Sequence of chain 1.A:
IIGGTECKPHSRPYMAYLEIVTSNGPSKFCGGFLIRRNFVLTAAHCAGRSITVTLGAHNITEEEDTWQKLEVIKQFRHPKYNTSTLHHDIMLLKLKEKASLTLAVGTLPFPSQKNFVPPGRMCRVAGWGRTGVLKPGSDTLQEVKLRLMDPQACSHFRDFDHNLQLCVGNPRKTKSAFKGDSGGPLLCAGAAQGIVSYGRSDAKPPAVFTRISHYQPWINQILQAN

Binding-site contacts:
Ligand atom C2 contacts residue ASN59 of chain 1.A at 2.5 Å.
Ligand atom O5 contacts residue ASN59 of chain 1.A at 2.4 Å (h-bond).
Ligand atom C4 contacts residue ASN59 of chain 1.A at 4.2 Å.
Ligand atom C1 contacts residue ASN59 of chain 1.A at 1.4 Å.
Ligand atom C5 contacts residue GLU62 of chain 1.A at 4.5 Å.
Ligand atom O5 contacts residue THR61 of chain 1.A at 3.1 Å (h-bond).
Ligand atom C6 contacts residue THR61 of chain 1.A at 3.9 Å.
Ligand atom C1 contacts residue GLU62 of chain 1.A at 3.5 Å.
Ligand atom N2 contacts residue ASN59 of chain 1.A at 2.8 Å (h-bond).
Ligand atom O6 contacts residue GLU62 of chain 1.A at 4.2 Å.
Ligand atom C7 contacts residue THR140 of chain 1.A at 3.6 Å.
Ligand atom C3 contacts residue ASN59 of chain 1.A at 3.8 Å.
Ligand atom C5 contacts residue THR61 of chain 1.A at 3.3 Å.
Ligand atom C1 contacts residue THR61 of chain 1.A at 3.4 Å.
Ligand atom C2 contacts residue GLU62 of chain 1.A at 4.3 Å.
Ligand atom C7 contacts residue ASN59 of chain 1.A at 3.7 Å.
Ligand atom C8 contacts residue THR140 of chain 1.A at 4.3 Å.
Ligand atom C3 contacts residue ASP139 of chain 1.A at 4.2 Å.
Ligand atom O5 contacts residue GLU62 of chain 1.A at 3.1 Å (salt-bridge).
Ligand atom O7 contacts residue ASN59 of chain 1.A at 3.8 Å.
Ligand atom N2 contacts residue ASP139 of chain 1.A at 4.0 Å.
Ligand atom O7 contacts residue THR140 of chain 1.A at 3.6 Å.
Ligand atom C5 contacts residue ASN59 of chain 1.A at 3.7 Å.
Ligand atom C1 contacts residue ASP139 of chain 1.A at 4.3 Å.
Ligand atom O6 contacts residue THR61 of chain 1.A at 3.2 Å (h-bond).
Ligand atom N2 contacts residue THR140 of chain 1.A at 3.7 Å.

This small molecule binds to this protein.
Small molecule (SMILES): CC(=O)N[C@@H]1[C@@H](O)[C@H](O)[C@@H](CO)O[C@H]1O